A protein and the small-molecule ligand that binds it are described below.
Small molecule (SMILES): CC(C)(COP(=O)(O)OP(=O)(O)OC[C@H]1O[C@@H](n2cnc3c(N)ncnc32)[C@H](O)[C@@H]1OP(=O)(O)O)[C@@H](O)C(=O)NCCC(=O)NCCS/C(O)=C/c1cc(O)cc(O)c1

Binding-site contacts:
Ligand atom CAI contacts residue ARG254 of chain 1.D at 3.2 Å.
Ligand atom CAC contacts residue ILE324 of chain 1.D at 3.4 Å (hydrophobic).
Ligand atom OAK contacts residue GLN416 of chain 1.D at 3.3 Å (h-bond).
Ligand atom N1A contacts residue LEU237 of chain 1.D at 3.1 Å (h-bond).
Ligand atom OAK contacts residue GLY327 of chain 1.D at 2.9 Å (h-bond).
Ligand atom C5' contacts residue HIS222 of chain 1.D at 3.4 Å.
Ligand atom CAB contacts residue ILE235 of chain 1.D at 3.5 Å (hydrophobic).
Ligand atom OAD contacts residue GLY296 of chain 1.D at 3.0 Å (h-bond).
Ligand atom N6A contacts residue ALA233 of chain 1.D at 3.1 Å (h-bond).
Ligand atom OAD contacts residue GLY295 of chain 1.D at 3.2 Å.
Ligand atom OAL contacts residue GLU189 of chain 1.D at 2.4 Å (salt-bridge).
Ligand atom CAG contacts residue ILE324 of chain 1.D at 3.5 Å (hydrophobic).
Ligand atom N1A contacts residue ILE235 of chain 1.D at 3.3 Å (h-bond).
Ligand atom C6P contacts residue ALA233 of chain 1.D at 3.2 Å (hydrophobic).
Ligand atom C4' contacts residue HIS222 of chain 1.D at 3.6 Å.
Ligand atom N6A contacts residue ILE235 of chain 1.D at 2.8 Å (h-bond).
Ligand atom CAJ contacts residue GLU189 of chain 1.D at 3.4 Å.
Ligand atom CAH contacts residue GLY327 of chain 1.D at 3.6 Å.
Ligand atom C2A contacts residue ASN236 of chain 1.D at 3.6 Å.
Ligand atom CAE contacts residue GLU189 of chain 1.D at 3.6 Å.
Ligand atom N7A contacts residue ALA233 of chain 1.D at 3.6 Å.
Ligand atom N1A contacts residue ALA188 of chain 1.D at 3.5 Å.
Ligand atom O9A contacts residue LYS238 of chain 1.D at 3.1 Å (salt-bridge).
Ligand atom SAA contacts residue CYS319 of chain 1.D at 3.0 Å (h-bond).
Ligand atom N4P contacts residue ALA233 of chain 1.D at 3.6 Å (h-bond).
Ligand atom CAB contacts residue CYS319 of chain 1.D at 3.2 Å (hydrophobic).
Ligand atom O5A contacts residue TYR225 of chain 1.D at 2.7 Å (h-bond).
Ligand atom O8A contacts residue HIS222 of chain 1.D at 2.7 Å (h-bond).
Ligand atom O5P contacts residue GLU322 of chain 1.D at 3.4 Å (salt-bridge).
Ligand atom O5P contacts residue PRO318 of chain 1.D at 3.2 Å.
Ligand atom CAE contacts residue ILE235 of chain 1.D at 3.5 Å (hydrophobic).
Ligand atom CAC contacts residue CYS319 of chain 1.D at 3.4 Å (hydrophobic).
Ligand atom OAL contacts residue ARG254 of chain 1.D at 3.0 Å.
Ligand atom N1A contacts residue ASN236 of chain 1.D at 3.1 Å.
Ligand atom CAG contacts residue ILE325 of chain 1.D at 3.4 Å (hydrophobic).
Ligand atom C6A contacts residue ILE235 of chain 1.D at 3.5 Å (hydrophobic).
Ligand atom OAD contacts residue ILE235 of chain 1.D at 3.0 Å (h-bond).
Ligand atom OAK contacts residue ILE325 of chain 1.D at 3.3 Å (h-bond).
Ligand atom O2' contacts residue LYS238 of chain 1.D at 3.2 Å (salt-bridge).
Ligand atom O4A contacts residue ARG224 of chain 1.D at 3.2 Å (salt-bridge).

Sequence of chain 1.D:
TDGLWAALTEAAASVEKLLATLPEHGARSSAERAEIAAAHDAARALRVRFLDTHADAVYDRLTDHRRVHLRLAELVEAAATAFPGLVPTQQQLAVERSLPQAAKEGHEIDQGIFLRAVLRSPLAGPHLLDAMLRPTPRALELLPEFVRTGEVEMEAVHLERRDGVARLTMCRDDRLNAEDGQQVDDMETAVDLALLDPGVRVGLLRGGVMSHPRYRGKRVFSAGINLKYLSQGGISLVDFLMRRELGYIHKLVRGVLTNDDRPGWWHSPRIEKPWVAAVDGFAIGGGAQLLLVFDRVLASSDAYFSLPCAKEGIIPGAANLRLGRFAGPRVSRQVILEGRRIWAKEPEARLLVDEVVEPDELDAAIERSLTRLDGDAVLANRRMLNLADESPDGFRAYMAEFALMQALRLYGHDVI